Binding-site contacts:
Ligand atom CS1 contacts residue HIS66 of chain 1.A at 3.3 Å.
Ligand atom N3 contacts residue HIS69 of chain 1.A at 3.5 Å.
Ligand atom NP1 contacts residue THR132 of chain 1.A at 3.7 Å.
Ligand atom CS3 contacts residue GLY110 of chain 1.A at 3.6 Å.
Ligand atom C2 contacts residue ASP67 of chain 1.A at 3.4 Å.
Ligand atom OS5 contacts residue VAL138 of chain 1.A at 3.7 Å.
Ligand atom C2 contacts residue ILE68 of chain 1.A at 3.5 Å (hydrophobic).
Ligand atom CP4 contacts residue ALA64 of chain 1.A at 3.5 Å (hydrophobic).
Ligand atom CP3 contacts residue ALA64 of chain 1.A at 3.6 Å (hydrophobic).
Ligand atom S contacts residue LEU136 of chain 1.A at 3.4 Å.
Ligand atom OS4 contacts residue PRO133 of chain 1.A at 3.7 Å.
Ligand atom NP1 contacts residue ALA64 of chain 1.A at 2.8 Å (h-bond).
Ligand atom CP3 contacts residue THR132 of chain 1.A at 3.6 Å.
Ligand atom N1 contacts residue HIS66 of chain 1.A at 3.6 Å (h-bond).
Ligand atom OS4 contacts residue VAL138 of chain 1.A at 3.3 Å.
Ligand atom N6 contacts residue HIS66 of chain 1.A at 2.9 Å (h-bond).
Ligand atom N7 contacts residue ALA64 of chain 1.A at 3.4 Å.
Ligand atom OS4 contacts residue TYR140 of chain 1.A at 3.1 Å.
Ligand atom CS3 contacts residue LEU85 of chain 1.A at 3.6 Å (hydrophobic).
Ligand atom OS1 contacts residue GLY109 of chain 1.A at 3.6 Å.
Ligand atom OS1 contacts residue HIS66 of chain 1.A at 2.9 Å (h-bond).
Ligand atom O21 contacts residue LYS60 of chain 1.A at 3.4 Å (salt-bridge).
Ligand atom O32 contacts residue LYS253 of chain 1.A at 3.0 Å (salt-bridge).
Ligand atom CS2 contacts residue HIS66 of chain 1.A at 3.7 Å.
Ligand atom CP9 contacts residue TRP108 of chain 1.A at 3.5 Å (hydrophobic).
Ligand atom CPB contacts residue LEU25 of chain 1.A at 3.6 Å (hydrophobic).
Ligand atom OS5 contacts residue PRO133 of chain 1.A at 3.7 Å.
Ligand atom C6 contacts residue HIS66 of chain 1.A at 3.6 Å.
Ligand atom CP2 contacts residue THR132 of chain 1.A at 3.2 Å.
Ligand atom OS1 contacts residue GLY110 of chain 1.A at 2.7 Å (h-bond).
Ligand atom O2' contacts residue PHE250 of chain 1.A at 3.5 Å.
Ligand atom N6 contacts residue ILE68 of chain 1.A at 3.7 Å.
Ligand atom CS3 contacts residue TYR140 of chain 1.A at 3.2 Å (hydrophobic).
Ligand atom CP1 contacts residue HIS66 of chain 1.A at 3.4 Å.
Ligand atom OP1 contacts residue THR132 of chain 1.A at 3.0 Å (h-bond).
Ligand atom CS1 contacts residue GLY110 of chain 1.A at 3.6 Å.
Ligand atom CP1 contacts residue ILE68 of chain 1.A at 3.6 Å (hydrophobic).
Ligand atom N1 contacts residue ILE68 of chain 1.A at 2.9 Å (h-bond).
Ligand atom N1 contacts residue ASP67 of chain 1.A at 3.5 Å.
Ligand atom N6 contacts residue ALA64 of chain 1.A at 2.9 Å (h-bond).

A protein and the small-molecule ligand that binds it are described below.
Small molecule (SMILES): CC(C(=O)SCCNC(=O)CCNC(=O)[C@H](O)C(C)(C)COP(=O)(O)OP(=O)(O)OC[C@H]1O[C@@H](n2cnc3c(N)ncnc32)[C@H](O)[C@@H]1OP(=O)(O)O)=[N+]([O-])[O-]

Sequence of chain 1.A:
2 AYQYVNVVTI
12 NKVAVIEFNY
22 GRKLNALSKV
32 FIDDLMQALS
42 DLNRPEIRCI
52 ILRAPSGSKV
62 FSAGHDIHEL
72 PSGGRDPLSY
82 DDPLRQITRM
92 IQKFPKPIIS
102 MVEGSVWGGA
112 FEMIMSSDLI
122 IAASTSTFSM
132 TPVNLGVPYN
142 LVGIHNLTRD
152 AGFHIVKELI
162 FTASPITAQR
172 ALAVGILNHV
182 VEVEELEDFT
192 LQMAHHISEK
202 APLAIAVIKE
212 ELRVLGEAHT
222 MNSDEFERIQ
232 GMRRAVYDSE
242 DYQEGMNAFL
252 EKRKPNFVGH